Sequence of chain 1.A:
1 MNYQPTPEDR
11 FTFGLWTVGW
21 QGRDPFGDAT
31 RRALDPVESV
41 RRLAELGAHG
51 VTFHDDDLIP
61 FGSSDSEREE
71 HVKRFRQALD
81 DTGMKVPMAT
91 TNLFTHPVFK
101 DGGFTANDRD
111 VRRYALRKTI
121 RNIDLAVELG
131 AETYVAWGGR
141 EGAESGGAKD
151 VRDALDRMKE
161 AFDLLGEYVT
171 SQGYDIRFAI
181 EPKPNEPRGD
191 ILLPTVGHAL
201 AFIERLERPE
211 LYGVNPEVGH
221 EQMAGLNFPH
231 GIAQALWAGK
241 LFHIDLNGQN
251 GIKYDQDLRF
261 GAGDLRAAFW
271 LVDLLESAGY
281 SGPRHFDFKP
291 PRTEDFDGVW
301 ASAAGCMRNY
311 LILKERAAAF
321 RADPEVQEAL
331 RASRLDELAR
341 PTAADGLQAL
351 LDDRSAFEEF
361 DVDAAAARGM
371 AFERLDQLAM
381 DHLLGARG

This small molecule binds to this protein.
Small molecule (SMILES): OC[C@@H]1O[C@@H](O)[C@@H](O)[C@H]1O

Binding-site contacts:
Ligand atom O1 contacts residue ASP287 of chain 1.A at 3.0 Å (salt-bridge).
Ligand atom O3 contacts residue NI1 of chain 1.C at 3.7 Å.
Ligand atom O4 contacts residue ASP287 of chain 1.A at 4.3 Å.
Ligand atom C1 contacts residue NI1 of chain 1.C at 3.2 Å.
Ligand atom O2 contacts residue GLU181 of chain 1.A at 2.4 Å (salt-bridge).
Ligand atom O4 contacts residue HIS54 of chain 1.A at 3.3 Å (h-bond).
Ligand atom O2 contacts residue GLU217 of chain 1.A at 3.2 Å (salt-bridge).
Ligand atom O4 contacts residue NI1 of chain 1.C at 4.3 Å.
Ligand atom O3 contacts residue ASP257 of chain 1.A at 4.4 Å.
Ligand atom O2 contacts residue ASP287 of chain 1.A at 2.9 Å (salt-bridge).
Ligand atom O2 contacts residue HIS220 of chain 1.A at 3.5 Å.
Ligand atom C4 contacts residue TRP16 of chain 1.A at 3.6 Å (hydrophobic).
Ligand atom O1 contacts residue TRP16 of chain 1.A at 4.3 Å.
Ligand atom C4 contacts residue ASP287 of chain 1.A at 4.0 Å.
Ligand atom O4 contacts residue TRP16 of chain 1.A at 4.0 Å.
Ligand atom O5 contacts residue HIS54 of chain 1.A at 3.9 Å.
Ligand atom O3 contacts residue TRP16 of chain 1.A at 3.0 Å (h-bond).
Ligand atom O4 contacts residue GLU181 of chain 1.A at 4.3 Å.
Ligand atom O1 contacts residue NI1 of chain 1.C at 2.2 Å (h-bond).
Ligand atom C2 contacts residue ASP287 of chain 1.A at 3.4 Å.
Ligand atom C3 contacts residue TRP16 of chain 1.A at 3.8 Å (hydrophobic).
Ligand atom O1 contacts residue GLU181 of chain 1.A at 2.4 Å (salt-bridge).
Ligand atom C2 contacts residue TRP137 of chain 1.A at 4.0 Å (hydrophobic).
Ligand atom C2 contacts residue NI1 of chain 1.C at 3.1 Å.
Ligand atom O2 contacts residue NI1 of chain 1.C at 2.3 Å (h-bond).
Ligand atom C5 contacts residue HIS54 of chain 1.A at 3.0 Å.
Ligand atom C3 contacts residue NI1 of chain 1.C at 3.8 Å.
Ligand atom C1 contacts residue GLU181 of chain 1.A at 3.1 Å.
Ligand atom C1 contacts residue ASP287 of chain 1.A at 3.7 Å.
Ligand atom O5 contacts residue TRP16 of chain 1.A at 4.2 Å.
Ligand atom C5 contacts residue TRP137 of chain 1.A at 3.9 Å (hydrophobic).
Ligand atom O3 contacts residue ASP287 of chain 1.A at 2.3 Å (salt-bridge).
Ligand atom C2 contacts residue GLU181 of chain 1.A at 3.3 Å.
Ligand atom C3 contacts residue ASP287 of chain 1.A at 3.1 Å.
Ligand atom O2 contacts residue ASP245 of chain 1.A at 4.4 Å.
Ligand atom C1 contacts residue TRP137 of chain 1.A at 4.0 Å (hydrophobic).
Ligand atom C4 contacts residue HIS54 of chain 1.A at 3.3 Å.
Ligand atom O5 contacts residue PHE94 of chain 1.A at 3.6 Å.
Ligand atom C5 contacts residue PHE94 of chain 1.A at 3.3 Å (hydrophobic).
Ligand atom O1 contacts residue ASP245 of chain 1.A at 3.0 Å (salt-bridge).